Binding-site contacts:
Ligand atom C1A contacts residue ARG93 of chain 1.B at 3.8 Å.
Ligand atom C3C contacts residue ARG93 of chain 1.B at 4.2 Å.
Ligand atom C8A contacts residue ILE89 of chain 1.B at 4.0 Å (hydrophobic).
Ligand atom O1B contacts residue TRP304 of chain 1.A at 3.5 Å.
Ligand atom C7A contacts residue ILE89 of chain 1.B at 4.4 Å (hydrophobic).
Ligand atom O11 contacts residue VAL100 of chain 1.B at 3.5 Å.
Ligand atom C4A contacts residue PHE92 of chain 1.B at 3.4 Å (hydrophobic).
Ligand atom C2C contacts residue ARG93 of chain 1.B at 3.3 Å.
Ligand atom C1C contacts residue ARG93 of chain 1.B at 4.0 Å.
Ligand atom C1B contacts residue VAL299 of chain 1.B at 4.3 Å (hydrophobic).
Ligand atom C4B contacts residue LEU309 of chain 1.B at 3.8 Å (hydrophobic).
Ligand atom C8B contacts residue LEU310 of chain 1.B at 4.3 Å (hydrophobic).
Ligand atom O1 contacts residue ARG93 of chain 1.B at 2.6 Å (salt-bridge).
Ligand atom O3C contacts residue TRP304 of chain 1.A at 4.2 Å.
Ligand atom O12 contacts residue ARG93 of chain 1.B at 4.3 Å.
Ligand atom O1A contacts residue ARG93 of chain 1.B at 4.2 Å.
Ligand atom C2A contacts residue LEU96 of chain 1.B at 4.3 Å (hydrophobic).
Ligand atom C4A contacts residue ARG93 of chain 1.B at 4.1 Å.
Ligand atom C2A contacts residue ARG93 of chain 1.B at 3.8 Å.
Ligand atom O2C contacts residue ARG93 of chain 1.B at 4.0 Å.
Ligand atom C7B contacts residue LEU310 of chain 1.B at 4.0 Å (hydrophobic).
Ligand atom P1 contacts residue ARG93 of chain 1.B at 3.5 Å.
Ligand atom C2A contacts residue PHE92 of chain 1.B at 4.5 Å (hydrophobic).
Ligand atom O12 contacts residue VAL100 of chain 1.B at 3.2 Å.
Ligand atom C3B contacts residue LEU309 of chain 1.B at 3.6 Å (hydrophobic).
Ligand atom C5B contacts residue ILE89 of chain 1.B at 4.4 Å (hydrophobic).
Ligand atom O1B contacts residue VAL299 of chain 1.B at 4.0 Å.
Ligand atom C1B contacts residue TRP304 of chain 1.A at 4.0 Å (hydrophobic).
Ligand atom O3C contacts residue ARG93 of chain 1.B at 4.4 Å.
Ligand atom C2B contacts residue ILE89 of chain 1.B at 4.5 Å (hydrophobic).
Ligand atom O13 contacts residue ARG93 of chain 1.B at 3.5 Å (salt-bridge).
Ligand atom C6B contacts residue LEU309 of chain 1.B at 4.3 Å (hydrophobic).
Ligand atom C5B contacts residue LEU309 of chain 1.B at 4.1 Å (hydrophobic).
Ligand atom O1 contacts residue VAL100 of chain 1.B at 3.8 Å.
Ligand atom O1 contacts residue PRO99 of chain 1.B at 4.3 Å.
Ligand atom C3A contacts residue ARG93 of chain 1.B at 4.1 Å.
Ligand atom C5A contacts residue PHE92 of chain 1.B at 3.2 Å (hydrophobic).
Ligand atom C4A contacts residue ILE89 of chain 1.B at 4.5 Å (hydrophobic).
Ligand atom P1 contacts residue VAL100 of chain 1.B at 3.7 Å.
Ligand atom C3C contacts residue TRP304 of chain 1.A at 3.6 Å (hydrophobic).

Sequence of chain 1.A:
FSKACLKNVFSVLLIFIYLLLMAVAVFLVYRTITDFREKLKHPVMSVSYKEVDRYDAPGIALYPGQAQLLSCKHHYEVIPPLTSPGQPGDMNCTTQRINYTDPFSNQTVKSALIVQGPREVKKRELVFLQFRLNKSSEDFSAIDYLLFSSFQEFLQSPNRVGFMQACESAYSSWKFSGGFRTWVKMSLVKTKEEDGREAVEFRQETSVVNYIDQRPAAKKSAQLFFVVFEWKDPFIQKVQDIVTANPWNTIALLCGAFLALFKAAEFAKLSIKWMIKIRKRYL

Sequence of chain 1.B:
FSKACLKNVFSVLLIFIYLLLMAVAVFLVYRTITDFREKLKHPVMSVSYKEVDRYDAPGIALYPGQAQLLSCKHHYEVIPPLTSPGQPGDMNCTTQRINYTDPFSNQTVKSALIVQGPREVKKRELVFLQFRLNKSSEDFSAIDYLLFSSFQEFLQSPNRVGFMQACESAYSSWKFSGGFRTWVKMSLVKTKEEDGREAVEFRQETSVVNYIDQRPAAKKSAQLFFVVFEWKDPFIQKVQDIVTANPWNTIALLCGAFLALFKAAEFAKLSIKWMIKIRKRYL

The protein below binds the small molecule below.
Small molecule (SMILES): CCCCCCCC(=O)OC[C@H](COP(=O)(O)O[C@@H]1[C@H](O)[C@H](O)[C@@H](OP(=O)(O)O)[C@H](OP(=O)(O)O)[C@H]1O)OC(=O)CCCCCCC